Binding-site contacts:
Ligand atom C22 contacts residue LEU99 of chain 1.B at 3.7 Å (hydrophobic).
Ligand atom C08 contacts residue THR98 of chain 1.B at 3.8 Å.
Ligand atom C15 contacts residue ARG95 of chain 1.B at 3.5 Å.
Ligand atom C23 contacts residue PHE86 of chain 1.B at 3.6 Å (hydrophobic).
Ligand atom CL contacts residue MET63 of chain 1.B at 3.7 Å.
Ligand atom O20 contacts residue ARG95 of chain 1.B at 3.1 Å (salt-bridge).
Ligand atom O17 contacts residue ARG95 of chain 1.B at 3.8 Å.
Ligand atom C43 contacts residue HIS56 of chain 1.B at 3.6 Å.
Ligand atom C04 contacts residue PHE102 of chain 1.B at 3.8 Å (hydrophobic).
Ligand atom CL contacts residue PHE60 of chain 1.B at 3.5 Å.
Ligand atom C33 contacts residue PHE102 of chain 1.B at 3.4 Å (hydrophobic).
Ligand atom C03 contacts residue PHE102 of chain 1.B at 3.5 Å (hydrophobic).
Ligand atom C03 contacts residue PHE60 of chain 1.B at 3.3 Å (hydrophobic).
Ligand atom C24 contacts residue VAL85 of chain 1.B at 3.8 Å (hydrophobic).
Ligand atom C27 contacts residue LEU99 of chain 1.B at 3.5 Å (hydrophobic).
Ligand atom C08 contacts residue VAL85 of chain 1.B at 3.8 Å (hydrophobic).
Ligand atom C31 contacts residue MET82 of chain 1.B at 3.6 Å (hydrophobic).
Ligand atom C21 contacts residue THR98 of chain 1.B at 3.4 Å.
Ligand atom O20 contacts residue VAL85 of chain 1.B at 3.8 Å.
Ligand atom C22 contacts residue THR98 of chain 1.B at 3.6 Å.
Ligand atom C29 contacts residue GLY103 of chain 1.B at 3.5 Å.
Ligand atom C31 contacts residue PHE102 of chain 1.B at 3.7 Å (hydrophobic).
Ligand atom C19 contacts residue ARG95 of chain 1.B at 3.6 Å.
Ligand atom C13 contacts residue ARG95 of chain 1.B at 3.8 Å.
Ligand atom O18 contacts residue ASN92 of chain 1.B at 2.9 Å (h-bond).
Ligand atom C28 contacts residue PHE102 of chain 1.B at 3.3 Å (hydrophobic).
Ligand atom N41 contacts residue ALA59 of chain 1.B at 3.6 Å.
Ligand atom C43 contacts residue ALA59 of chain 1.B at 3.4 Å (hydrophobic).
Ligand atom C42 contacts residue ALA59 of chain 1.B at 3.5 Å (hydrophobic).
Ligand atom O25 contacts residue LEU99 of chain 1.B at 3.4 Å.
Ligand atom C26 contacts residue LEU99 of chain 1.B at 3.6 Å (hydrophobic).
Ligand atom C30 contacts residue MET82 of chain 1.B at 3.7 Å (hydrophobic).
Ligand atom CL contacts residue ALA59 of chain 1.B at 3.0 Å.
Ligand atom C04 contacts residue PHE60 of chain 1.B at 3.7 Å (hydrophobic).
Ligand atom C32 contacts residue MET82 of chain 1.B at 3.5 Å (hydrophobic).
Ligand atom C05 contacts residue THR98 of chain 1.B at 3.8 Å.
Ligand atom C26 contacts residue PHE102 of chain 1.B at 3.8 Å (hydrophobic).
Ligand atom C27 contacts residue PHE102 of chain 1.B at 3.5 Å (hydrophobic).
Ligand atom C02 contacts residue PHE60 of chain 1.B at 3.4 Å (hydrophobic).
Ligand atom C16 contacts residue ASN92 of chain 1.B at 3.7 Å.

This protein binds this small molecule.
Small molecule (SMILES): Cc1cc(OCCCc2c(C(=O)Nc3cccc(C(=O)O)c3)[nH]c3c(-c4c(C)nn(C)c4C)c(Cl)ccc23)cc(C)c1Cl

Sequence of chain 1.B:
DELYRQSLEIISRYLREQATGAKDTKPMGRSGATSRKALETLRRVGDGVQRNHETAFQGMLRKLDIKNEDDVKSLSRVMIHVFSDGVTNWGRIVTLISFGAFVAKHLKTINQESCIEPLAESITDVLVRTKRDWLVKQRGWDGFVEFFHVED